Sequence of chain 1.B:
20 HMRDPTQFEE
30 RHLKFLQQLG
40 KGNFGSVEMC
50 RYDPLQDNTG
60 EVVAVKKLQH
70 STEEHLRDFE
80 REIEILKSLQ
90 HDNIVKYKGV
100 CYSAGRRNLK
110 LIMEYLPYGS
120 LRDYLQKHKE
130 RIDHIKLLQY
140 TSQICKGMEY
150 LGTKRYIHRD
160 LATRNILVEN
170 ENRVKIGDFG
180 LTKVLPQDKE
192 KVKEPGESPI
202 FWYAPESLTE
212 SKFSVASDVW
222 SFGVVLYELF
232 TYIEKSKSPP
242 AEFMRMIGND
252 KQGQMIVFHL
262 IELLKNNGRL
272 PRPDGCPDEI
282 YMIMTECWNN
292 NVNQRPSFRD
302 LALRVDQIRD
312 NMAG

Binding-site contacts:
Ligand atom C2 contacts residue GLY118 of chain 1.B at 3.5 Å.
Ligand atom O29 contacts residue GLU113 of chain 1.B at 3.6 Å (salt-bridge).
Ligand atom N25 contacts residue LEU115 of chain 1.B at 2.8 Å (h-bond).
Ligand atom C15 contacts residue GLY118 of chain 1.B at 3.5 Å.
Ligand atom C20 contacts residue LEU115 of chain 1.B at 3.8 Å (hydrophobic).
Ligand atom CL2 contacts residue LYS40 of chain 1.B at 3.5 Å.
Ligand atom C3 contacts residue GLY118 of chain 1.B at 3.4 Å.
Ligand atom C11 contacts residue VAL46 of chain 1.B at 3.8 Å (hydrophobic).
Ligand atom O30 contacts residue GLN36 of chain 1.B at 3.8 Å.
Ligand atom C20 contacts residue GLU113 of chain 1.B at 3.8 Å.
Ligand atom CL2 contacts residue GLY39 of chain 1.B at 3.4 Å.
Ligand atom O29 contacts residue LEU115 of chain 1.B at 2.8 Å (h-bond).
Ligand atom C10 contacts residue GLY118 of chain 1.B at 3.8 Å.
Ligand atom C6 contacts residue LEU38 of chain 1.B at 3.5 Å (hydrophobic).
Ligand atom C3 contacts residue LEU115 of chain 1.B at 3.4 Å (hydrophobic).
Ligand atom C4 contacts residue ASP177 of chain 1.B at 3.4 Å.
Ligand atom C20 contacts residue LEU166 of chain 1.B at 3.9 Å (hydrophobic).
Ligand atom C4 contacts residue VAL46 of chain 1.B at 3.6 Å (hydrophobic).
Ligand atom C9 contacts residue LEU38 of chain 1.B at 3.7 Å (hydrophobic).
Ligand atom C10 contacts residue LEU38 of chain 1.B at 3.8 Å (hydrophobic).
Ligand atom C7 contacts residue LEU166 of chain 1.B at 3.6 Å (hydrophobic).
Ligand atom N27 contacts residue GLU113 of chain 1.B at 3.1 Å (salt-bridge).
Ligand atom O29 contacts residue ALA63 of chain 1.B at 3.8 Å.
Ligand atom C24 contacts residue GLN36 of chain 1.B at 3.5 Å.
Ligand atom C20 contacts residue ALA63 of chain 1.B at 3.6 Å (hydrophobic).
Ligand atom C13 contacts residue GLY118 of chain 1.B at 3.8 Å.
Ligand atom C24 contacts residue GLN37 of chain 1.B at 3.4 Å.
Ligand atom C1 contacts residue VAL46 of chain 1.B at 3.8 Å (hydrophobic).
Ligand atom C8 contacts residue VAL46 of chain 1.B at 3.6 Å (hydrophobic).
Ligand atom CL1 contacts residue ASP177 of chain 1.B at 3.5 Å.
Ligand atom C14 contacts residue LEU166 of chain 1.B at 3.7 Å (hydrophobic).
Ligand atom N27 contacts residue ALA63 of chain 1.B at 3.4 Å.
Ligand atom C17 contacts residue VAL46 of chain 1.B at 3.5 Å (hydrophobic).
Ligand atom N25 contacts residue LEU38 of chain 1.B at 3.8 Å.
Ligand atom C16 contacts residue LEU38 of chain 1.B at 3.7 Å (hydrophobic).
Ligand atom C3 contacts residue PRO116 of chain 1.B at 3.6 Å (hydrophobic).
Ligand atom N27 contacts residue LEU166 of chain 1.B at 3.7 Å.
Ligand atom C15 contacts residue LEU115 of chain 1.B at 3.4 Å (hydrophobic).
Ligand atom C18 contacts residue VAL46 of chain 1.B at 3.4 Å (hydrophobic).
Ligand atom O29 contacts residue TYR114 of chain 1.B at 3.4 Å.

A small-molecule ligand and the protein it binds are described below.
Small molecule (SMILES): NC(=O)c1cc(-c2ccc(Cl)c(Cl)c2)cc2c1[nH]c1ccc(C(=O)N3CCOCC3)cc12